Binding-site contacts:
Ligand atom O8 contacts residue PRO105 of chain 1.A at 3.2 Å.
Ligand atom O8 contacts residue THR368 of chain 1.A at 3.4 Å.
Ligand atom O4 contacts residue PRO105 of chain 1.A at 3.7 Å.
Ligand atom O9 contacts residue POP1 of chain 1.I at 2.6 Å (h-bond).
Ligand atom O6 contacts residue SER106 of chain 1.A at 3.2 Å.
Ligand atom CJ contacts residue EEM1 of chain 1.C at 3.7 Å.
Ligand atom O6 contacts residue GLU164 of chain 1.A at 3.5 Å (salt-bridge).
Ligand atom CM contacts residue TYR125 of chain 1.A at 3.6 Å (hydrophobic).
Ligand atom N3 contacts residue ILE297 of chain 1.A at 3.6 Å.
Ligand atom O5 contacts residue ILE297 of chain 1.A at 3.2 Å.
Ligand atom CK contacts residue ILE297 of chain 1.A at 3.3 Å (hydrophobic).
Ligand atom N2 contacts residue SER103 of chain 1.A at 3.6 Å.
Ligand atom O1 contacts residue THR129 of chain 1.A at 3.5 Å.
Ligand atom CL contacts residue TYR366 of chain 1.A at 3.5 Å (hydrophobic).
Ligand atom OA contacts residue POP1 of chain 1.I at 3.6 Å (h-bond).
Ligand atom CJ contacts residue TYR125 of chain 1.A at 3.5 Å (hydrophobic).
Ligand atom O6 contacts residue ARG220 of chain 1.A at 2.7 Å (salt-bridge).
Ligand atom O5 contacts residue TYR366 of chain 1.A at 3.7 Å.
Ligand atom C6 contacts residue POP1 of chain 1.I at 3.1 Å.
Ligand atom O9 contacts residue ARG300 of chain 1.A at 3.1 Å.
Ligand atom O8 contacts residue POP1 of chain 1.I at 3.5 Å (h-bond).
Ligand atom N2 contacts residue LYS104 of chain 1.A at 2.9 Å (salt-bridge).
Ligand atom CG contacts residue SER103 of chain 1.A at 3.4 Å.
Ligand atom CE contacts residue TYR125 of chain 1.A at 3.7 Å (hydrophobic).
Ligand atom CF contacts residue SER103 of chain 1.A at 3.5 Å.
Ligand atom O4 contacts residue LYS104 of chain 1.A at 3.6 Å.
Ligand atom C8 contacts residue TYR125 of chain 1.A at 3.3 Å (hydrophobic).
Ligand atom O6 contacts residue GLU295 of chain 1.A at 3.6 Å.
Ligand atom O4 contacts residue SER106 of chain 1.A at 3.1 Å.
Ligand atom CA contacts residue TYR125 of chain 1.A at 3.6 Å (hydrophobic).
Ligand atom C5 contacts residue POP1 of chain 1.I at 3.2 Å.
Ligand atom CM contacts residue ALA167 of chain 1.A at 3.4 Å (hydrophobic).
Ligand atom O6 contacts residue TYR366 of chain 1.A at 3.3 Å (h-bond).
Ligand atom O4 contacts residue SER103 of chain 1.A at 3.0 Å (h-bond).
Ligand atom CK contacts residue TYR366 of chain 1.A at 3.7 Å (hydrophobic).
Ligand atom N4 contacts residue TYR366 of chain 1.A at 2.8 Å (h-bond).
Ligand atom C3 contacts residue TYR125 of chain 1.A at 3.4 Å (hydrophobic).
Ligand atom N4 contacts residue ILE297 of chain 1.A at 3.5 Å.
Ligand atom O3 contacts residue LYS104 of chain 1.A at 3.7 Å.
Ligand atom C1 contacts residue EEM1 of chain 1.C at 3.5 Å.

Sequence of chain 1.A:
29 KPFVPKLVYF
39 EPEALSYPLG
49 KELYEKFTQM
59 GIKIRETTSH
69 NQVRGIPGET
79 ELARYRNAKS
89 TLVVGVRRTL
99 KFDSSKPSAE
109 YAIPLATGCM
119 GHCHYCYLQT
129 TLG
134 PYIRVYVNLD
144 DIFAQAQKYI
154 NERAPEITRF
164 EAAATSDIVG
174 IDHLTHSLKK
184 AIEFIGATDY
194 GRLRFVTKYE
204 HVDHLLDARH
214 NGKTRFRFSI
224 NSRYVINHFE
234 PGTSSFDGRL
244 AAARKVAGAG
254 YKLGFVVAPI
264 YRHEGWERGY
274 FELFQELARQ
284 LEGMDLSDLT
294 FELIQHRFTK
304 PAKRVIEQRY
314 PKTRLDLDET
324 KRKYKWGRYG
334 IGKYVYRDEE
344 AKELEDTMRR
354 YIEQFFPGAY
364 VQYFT

The small molecule below binds the protein below.
Small molecule (SMILES): C[C@@]1(Cc2cn([C@H]3C[C@H](O)[C@@H](CO)O3)c(=O)[nH]c2=O)CN([C@H]2C[C@H](O)[C@@H](CO)O2)C(=O)NC1=O